Binding-site contacts:
Ligand atom N2 contacts residue ASN256 of chain 1.M at 2.9 Å (h-bond).
Ligand atom C1 contacts residue LYS357 of chain 1.M at 4.2 Å.
Ligand atom C5 contacts residue ASP355 of chain 1.M at 3.9 Å.
Ligand atom O5 contacts residue ASP355 of chain 1.M at 3.9 Å.
Ligand atom C1 contacts residue ASN256 of chain 1.M at 1.4 Å.
Ligand atom O5 contacts residue LYS357 of chain 1.M at 3.4 Å.
Ligand atom C5 contacts residue ASN256 of chain 1.M at 3.7 Å.
Ligand atom C8 contacts residue THR211 of chain 1.M at 3.9 Å.
Ligand atom O6 contacts residue LYS357 of chain 1.M at 3.2 Å (salt-bridge).
Ligand atom C7 contacts residue ASN256 of chain 1.M at 4.0 Å.
Ligand atom C5 contacts residue THR258 of chain 1.M at 4.3 Å.
Ligand atom O6 contacts residue ASP355 of chain 1.M at 4.3 Å.
Ligand atom C4 contacts residue ASN256 of chain 1.M at 4.2 Å.
Ligand atom C6 contacts residue LYS357 of chain 1.M at 4.0 Å.
Ligand atom O5 contacts residue ASN256 of chain 1.M at 2.4 Å (h-bond).
Ligand atom C6 contacts residue ASP355 of chain 1.M at 3.3 Å.
Ligand atom C3 contacts residue ASN256 of chain 1.M at 3.8 Å.
Ligand atom C2 contacts residue ASN256 of chain 1.M at 2.5 Å.

Sequence of chain 1.M:
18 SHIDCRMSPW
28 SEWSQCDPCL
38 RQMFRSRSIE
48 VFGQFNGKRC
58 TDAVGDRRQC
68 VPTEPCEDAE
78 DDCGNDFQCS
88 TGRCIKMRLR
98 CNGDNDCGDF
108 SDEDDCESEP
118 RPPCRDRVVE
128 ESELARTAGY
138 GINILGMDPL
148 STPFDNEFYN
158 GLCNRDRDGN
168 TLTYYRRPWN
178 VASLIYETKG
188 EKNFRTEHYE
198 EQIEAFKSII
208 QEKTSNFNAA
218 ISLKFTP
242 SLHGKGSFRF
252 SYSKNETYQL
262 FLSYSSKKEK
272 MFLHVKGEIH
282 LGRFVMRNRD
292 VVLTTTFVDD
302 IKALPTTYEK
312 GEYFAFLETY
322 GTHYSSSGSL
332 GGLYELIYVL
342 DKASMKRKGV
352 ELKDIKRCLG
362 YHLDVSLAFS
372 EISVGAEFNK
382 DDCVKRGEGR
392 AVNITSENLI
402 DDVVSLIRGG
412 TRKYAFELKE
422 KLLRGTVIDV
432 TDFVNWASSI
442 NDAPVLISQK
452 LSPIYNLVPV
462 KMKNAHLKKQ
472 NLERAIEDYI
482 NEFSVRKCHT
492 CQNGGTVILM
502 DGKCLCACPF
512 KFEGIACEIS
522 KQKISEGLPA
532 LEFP

This protein binds this small molecule.
Small molecule (SMILES): CC(=O)N[C@@H]1[C@@H](O)[C@H](O)[C@@H](CO)O[C@H]1O